Sequence of chain 1.A:
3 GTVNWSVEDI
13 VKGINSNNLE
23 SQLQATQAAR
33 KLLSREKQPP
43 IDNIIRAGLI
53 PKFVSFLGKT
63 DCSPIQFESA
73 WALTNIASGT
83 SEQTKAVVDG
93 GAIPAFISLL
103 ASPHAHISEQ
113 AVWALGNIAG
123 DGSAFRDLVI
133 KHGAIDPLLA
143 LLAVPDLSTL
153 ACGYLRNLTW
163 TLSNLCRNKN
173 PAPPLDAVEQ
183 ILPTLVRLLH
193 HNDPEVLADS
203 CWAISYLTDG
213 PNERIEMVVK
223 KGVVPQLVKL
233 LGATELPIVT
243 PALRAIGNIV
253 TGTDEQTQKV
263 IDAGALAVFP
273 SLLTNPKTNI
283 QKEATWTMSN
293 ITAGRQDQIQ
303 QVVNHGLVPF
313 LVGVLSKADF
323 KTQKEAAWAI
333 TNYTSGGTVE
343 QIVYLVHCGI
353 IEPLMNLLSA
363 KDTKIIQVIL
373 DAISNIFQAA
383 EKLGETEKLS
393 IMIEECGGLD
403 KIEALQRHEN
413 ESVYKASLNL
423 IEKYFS

Binding-site contacts:
Ligand atom CD contacts residue TRP162 of chain 1.A at 3.5 Å (hydrophobic).
Ligand atom C contacts residue TRP115 of chain 1.A at 3.6 Å (hydrophobic).
Ligand atom O contacts residue TRP115 of chain 1.A at 2.7 Å (h-bond).
Ligand atom N contacts residue ARG169 of chain 1.A at 3.0 Å (salt-bridge).
Ligand atom NE contacts residue TRP162 of chain 1.A at 3.3 Å (h-bond).
Ligand atom CB contacts residue ASN119 of chain 1.A at 3.5 Å.
Ligand atom CD contacts residue GLY81 of chain 1.A at 3.3 Å.
Ligand atom CD contacts residue GLN112 of chain 1.A at 3.4 Å.
Ligand atom O contacts residue SER80 of chain 1.A at 3.5 Å.
Ligand atom O contacts residue SER36 of chain 1.A at 3.5 Å (h-bond).
Ligand atom O contacts residue ASN77 of chain 1.A at 2.9 Å (h-bond).
Ligand atom O contacts residue ASN119 of chain 1.A at 2.9 Å (h-bond).
Ligand atom NH1 contacts residue TRP162 of chain 1.A at 3.5 Å.
Ligand atom NH2 contacts residue ASP201 of chain 1.A at 3.2 Å (salt-bridge).
Ligand atom CG contacts residue TRP115 of chain 1.A at 3.5 Å (hydrophobic).
Ligand atom CB contacts residue ARG169 of chain 1.A at 3.4 Å.
Ligand atom CB contacts residue SER80 of chain 1.A at 3.4 Å.
Ligand atom NZ contacts residue THR82 of chain 1.A at 3.5 Å (h-bond).
Ligand atom O contacts residue TRP73 of chain 1.A at 2.9 Å (h-bond).
Ligand atom CD contacts residue TRP73 of chain 1.A at 3.5 Å (hydrophobic).
Ligand atom CB contacts residue TRP115 of chain 1.A at 3.5 Å (hydrophobic).
Ligand atom NH2 contacts residue TRP162 of chain 1.A at 3.4 Å.
Ligand atom CD contacts residue ALA79 of chain 1.A at 3.6 Å (hydrophobic).
Ligand atom NH1 contacts residue GLN112 of chain 1.A at 2.9 Å (h-bond).
Ligand atom OE1 contacts residue TRP162 of chain 1.A at 3.5 Å (h-bond).
Ligand atom NZ contacts residue THR86 of chain 1.A at 2.8 Å (h-bond).
Ligand atom CA contacts residue ASN119 of chain 1.A at 3.3 Å.
Ligand atom NZ contacts residue ASP123 of chain 1.A at 2.8 Å (salt-bridge).
Ligand atom N contacts residue ASN77 of chain 1.A at 2.8 Å (h-bond).
Ligand atom NZ contacts residue GLY81 of chain 1.A at 3.2 Å (h-bond).
Ligand atom N contacts residue ASN119 of chain 1.A at 2.8 Å (h-bond).
Ligand atom O contacts residue TRP162 of chain 1.A at 3.2 Å.
Ligand atom NE contacts residue TRP73 of chain 1.A at 3.5 Å.
Ligand atom CZ contacts residue TRP162 of chain 1.A at 3.3 Å (hydrophobic).
Ligand atom C contacts residue ASN119 of chain 1.A at 3.5 Å.
Ligand atom CE contacts residue THR86 of chain 1.A at 3.5 Å.
Ligand atom O contacts residue TRP115 of chain 1.A at 3.5 Å.
Ligand atom CB contacts residue TRP73 of chain 1.A at 3.3 Å (hydrophobic).
Ligand atom O contacts residue ASN166 of chain 1.A at 3.1 Å (h-bond).
Ligand atom CB contacts residue SER80 of chain 1.A at 3.5 Å.

A small-molecule ligand and the protein it binds are described below.
Small molecule (SMILES): NCCCC[C@H](NC(=O)[C@@H](N)CCC(=O)O)C(=O)N[C@@H](CCCN=C(N)N)C(=O)N1CCC[C@H]1C(=O)N[C@@H](CCCN=C(N)N)C(=O)N[C@H](C=O)CO